Sequence of chain 2.A:
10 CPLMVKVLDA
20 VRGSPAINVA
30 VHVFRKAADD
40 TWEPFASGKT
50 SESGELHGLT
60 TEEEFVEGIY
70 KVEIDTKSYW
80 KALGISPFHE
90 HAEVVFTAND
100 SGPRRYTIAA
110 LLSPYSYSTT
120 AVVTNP

Sequence of chain 1.A:
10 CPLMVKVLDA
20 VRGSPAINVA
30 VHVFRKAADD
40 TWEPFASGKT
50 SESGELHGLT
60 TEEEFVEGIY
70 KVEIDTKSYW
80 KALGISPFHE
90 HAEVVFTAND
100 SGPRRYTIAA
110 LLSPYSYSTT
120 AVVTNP

This small molecule binds to this protein.
Small molecule (SMILES): O=c1cc(-c2ccc(O)c(O)c2)oc2cc(Cl)cc(O)c12

Binding-site contacts:
Ligand atom C15 contacts residue 7LU1 of chain 2.C at 0.8 Å.
Ligand atom C10 contacts residue 7LU1 of chain 2.C at 1.0 Å.
Ligand atom O13 contacts residue 7LU1 of chain 2.C at 0.8 Å.
Ligand atom C04 contacts residue 7LU1 of chain 2.C at 0.8 Å.
Ligand atom C18 contacts residue LEU110 of chain 2.A at 3.6 Å (hydrophobic).
Ligand atom O20 contacts residue LEU110 of chain 1.A at 3.7 Å.
Ligand atom O09 contacts residue LYS15 of chain 2.A at 3.5 Å (salt-bridge).
Ligand atom O11 contacts residue 7LU1 of chain 2.C at 2.1 Å.
Ligand atom C15 contacts residue ALA108 of chain 1.A at 3.8 Å (hydrophobic).
Ligand atom C02 contacts residue 7LU1 of chain 2.C at 0.8 Å.
Ligand atom O01 contacts residue THR119 of chain 2.A at 3.4 Å.
Ligand atom C16 contacts residue 7LU1 of chain 2.C at 0.7 Å.
Ligand atom C06 contacts residue 7LU1 of chain 2.C at 0.6 Å.
Ligand atom CL1 contacts residue 7LU1 of chain 2.C at 1.5 Å.
Ligand atom O20 contacts residue SER117 of chain 2.A at 2.7 Å (h-bond).
Ligand atom C10 contacts residue LYS15 of chain 2.A at 3.8 Å.
Ligand atom C05 contacts residue 7LU1 of chain 2.C at 0.4 Å.
Ligand atom O01 contacts residue ALA108 of chain 2.A at 2.8 Å.
Ligand atom C07 contacts residue 7LU1 of chain 2.C at 0.6 Å.
Ligand atom CL1 contacts residue THR119 of chain 1.A at 3.3 Å.
Ligand atom C19 contacts residue SER117 of chain 2.A at 3.7 Å.
Ligand atom C03 contacts residue ALA108 of chain 2.A at 3.0 Å (hydrophobic).
Ligand atom C08 contacts residue LYS15 of chain 2.A at 3.6 Å.
Ligand atom C18 contacts residue 7LU1 of chain 2.C at 0.7 Å.
Ligand atom C07 contacts residue LYS15 of chain 2.A at 3.7 Å.
Ligand atom CL1 contacts residue THR118 of chain 1.A at 3.2 Å.
Ligand atom CL1 contacts residue SER117 of chain 1.A at 2.7 Å.
Ligand atom C16 contacts residue SER117 of chain 1.A at 3.3 Å.
Ligand atom C12 contacts residue LEU17 of chain 2.A at 3.7 Å (hydrophobic).
Ligand atom C18 contacts residue SER117 of chain 1.A at 3.2 Å.
Ligand atom O20 contacts residue 7LU1 of chain 2.C at 0.7 Å.
Ligand atom C03 contacts residue 7LU1 of chain 2.C at 1.0 Å.
Ligand atom C14 contacts residue 7LU1 of chain 2.C at 0.7 Å.
Ligand atom C08 contacts residue 7LU1 of chain 2.C at 0.6 Å.
Ligand atom C19 contacts residue 7LU1 of chain 2.C at 0.7 Å.
Ligand atom O09 contacts residue 7LU1 of chain 2.C at 1.7 Å (h-bond).
Ligand atom C21 contacts residue 7LU1 of chain 2.C at 0.7 Å.
Ligand atom O01 contacts residue 7LU1 of chain 2.C at 1.2 Å.
Ligand atom C02 contacts residue ALA108 of chain 2.A at 3.3 Å (hydrophobic).
Ligand atom C12 contacts residue 7LU1 of chain 2.C at 0.6 Å.

Sequence of chain 1.B:
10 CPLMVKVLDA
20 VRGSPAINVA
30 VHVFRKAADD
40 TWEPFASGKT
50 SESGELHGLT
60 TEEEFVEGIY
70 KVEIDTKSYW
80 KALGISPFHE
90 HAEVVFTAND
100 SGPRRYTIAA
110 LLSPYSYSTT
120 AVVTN